A small-molecule ligand and the protein it binds are described below.
Small molecule (SMILES): OC[C@H]1O[C@H](O)[C@H](O)[C@@H](O)[C@@H]1O

Binding-site contacts:
Ligand atom C5 contacts residue TRP43 of chain 1.D at 4.3 Å (hydrophobic).
Ligand atom O3 contacts residue TRP43 of chain 1.D at 3.9 Å.
Ligand atom C2 contacts residue TRP43 of chain 1.D at 4.0 Å (hydrophobic).
Ligand atom C1 contacts residue TRP43 of chain 1.D at 4.4 Å (hydrophobic).
Ligand atom C3 contacts residue TRP43 of chain 1.D at 4.4 Å (hydrophobic).
Ligand atom O5 contacts residue TRP43 of chain 1.D at 4.0 Å.
Ligand atom C6 contacts residue TRP43 of chain 1.D at 4.1 Å (hydrophobic).
Ligand atom C4 contacts residue TRP43 of chain 1.D at 4.0 Å (hydrophobic).
Ligand atom O6 contacts residue ARG39 of chain 1.D at 4.2 Å.
Ligand atom O3 contacts residue ALA49 of chain 1.D at 3.7 Å.

Sequence of chain 1.D:
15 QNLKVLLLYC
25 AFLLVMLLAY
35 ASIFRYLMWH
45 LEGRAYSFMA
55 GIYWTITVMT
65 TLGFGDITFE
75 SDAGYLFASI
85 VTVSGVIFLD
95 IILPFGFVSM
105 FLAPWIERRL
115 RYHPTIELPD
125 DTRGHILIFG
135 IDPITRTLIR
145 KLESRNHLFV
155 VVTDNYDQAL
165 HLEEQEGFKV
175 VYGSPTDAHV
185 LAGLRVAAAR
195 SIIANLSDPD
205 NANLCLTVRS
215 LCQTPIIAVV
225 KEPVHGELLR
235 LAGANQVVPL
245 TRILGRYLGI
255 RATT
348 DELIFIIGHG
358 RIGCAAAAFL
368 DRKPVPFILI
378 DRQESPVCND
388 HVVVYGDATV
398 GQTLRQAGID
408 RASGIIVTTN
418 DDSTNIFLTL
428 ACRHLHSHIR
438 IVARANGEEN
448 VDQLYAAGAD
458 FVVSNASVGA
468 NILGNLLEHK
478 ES